Binding-site contacts:
Ligand atom C1 contacts residue TYR323 of chain 1.A at 3.7 Å (hydrophobic).
Ligand atom C23 contacts residue ALA310 of chain 1.A at 4.0 Å (hydrophobic).
Ligand atom C19 contacts residue ALA270 of chain 1.A at 4.5 Å (hydrophobic).
Ligand atom C21 contacts residue ILE313 of chain 1.A at 4.0 Å (hydrophobic).
Ligand atom C21 contacts residue GLN446 of chain 1.A at 3.3 Å.
Ligand atom C27 contacts residue VAL306 of chain 1.A at 3.3 Å (hydrophobic).
Ligand atom C20 contacts residue ILE313 of chain 1.A at 4.2 Å (hydrophobic).
Ligand atom C8 contacts residue ILE273 of chain 1.A at 4.3 Å (hydrophobic).
Ligand atom C17 contacts residue ILE313 of chain 1.A at 4.1 Å (hydrophobic).
Ligand atom C24 contacts residue ILE309 of chain 1.A at 4.0 Å (hydrophobic).
Ligand atom C26 contacts residue ILE281 of chain 1.A at 3.7 Å (hydrophobic).
Ligand atom C15 contacts residue LEU277 of chain 1.A at 4.4 Å (hydrophobic).
Ligand atom C25 contacts residue ILE309 of chain 1.A at 4.1 Å (hydrophobic).
Ligand atom C21 contacts residue ALA274 of chain 1.A at 4.2 Å (hydrophobic).
Ligand atom C24 contacts residue ILE313 of chain 1.A at 4.0 Å (hydrophobic).
Ligand atom C23 contacts residue ILE313 of chain 1.A at 4.4 Å (hydrophobic).
Ligand atom C27 contacts residue ALA310 of chain 1.A at 3.9 Å (hydrophobic).
Ligand atom C18 contacts residue ALA274 of chain 1.A at 3.7 Å (hydrophobic).
Ligand atom C19 contacts residue LEU269 of chain 1.A at 3.6 Å (hydrophobic).
Ligand atom C18 contacts residue ALA270 of chain 1.A at 4.3 Å (hydrophobic).
Ligand atom C25 contacts residue ILE281 of chain 1.A at 4.1 Å (hydrophobic).
Ligand atom C26 contacts residue ILE309 of chain 1.A at 3.8 Å (hydrophobic).
Ligand atom C11 contacts residue ALA270 of chain 1.A at 4.4 Å (hydrophobic).
Ligand atom C22 contacts residue ALA310 of chain 1.A at 4.1 Å (hydrophobic).
Ligand atom C20 contacts residue ALA274 of chain 1.A at 4.4 Å (hydrophobic).
Ligand atom C18 contacts residue ILE273 of chain 1.A at 3.6 Å (hydrophobic).
Ligand atom C22 contacts residue ILE313 of chain 1.A at 3.6 Å (hydrophobic).
Ligand atom C2 contacts residue TYR323 of chain 1.A at 3.7 Å (hydrophobic).
Ligand atom C27 contacts residue ILE309 of chain 1.A at 3.8 Å (hydrophobic).
Ligand atom C19 contacts residue ILE273 of chain 1.A at 4.1 Å (hydrophobic).
Ligand atom C12 contacts residue LEU319 of chain 1.A at 4.5 Å (hydrophobic).
Ligand atom C21 contacts residue LEU319 of chain 1.A at 3.7 Å (hydrophobic).

The small molecule below binds the protein below.
Small molecule (SMILES): CC(C)CCC[C@@H](C)[C@H]1CC[C@H]2[C@@H]3CC=C4C[C@@H](O)CC[C@]4(C)[C@H]3CC[C@]12C

Sequence of chain 1.A:
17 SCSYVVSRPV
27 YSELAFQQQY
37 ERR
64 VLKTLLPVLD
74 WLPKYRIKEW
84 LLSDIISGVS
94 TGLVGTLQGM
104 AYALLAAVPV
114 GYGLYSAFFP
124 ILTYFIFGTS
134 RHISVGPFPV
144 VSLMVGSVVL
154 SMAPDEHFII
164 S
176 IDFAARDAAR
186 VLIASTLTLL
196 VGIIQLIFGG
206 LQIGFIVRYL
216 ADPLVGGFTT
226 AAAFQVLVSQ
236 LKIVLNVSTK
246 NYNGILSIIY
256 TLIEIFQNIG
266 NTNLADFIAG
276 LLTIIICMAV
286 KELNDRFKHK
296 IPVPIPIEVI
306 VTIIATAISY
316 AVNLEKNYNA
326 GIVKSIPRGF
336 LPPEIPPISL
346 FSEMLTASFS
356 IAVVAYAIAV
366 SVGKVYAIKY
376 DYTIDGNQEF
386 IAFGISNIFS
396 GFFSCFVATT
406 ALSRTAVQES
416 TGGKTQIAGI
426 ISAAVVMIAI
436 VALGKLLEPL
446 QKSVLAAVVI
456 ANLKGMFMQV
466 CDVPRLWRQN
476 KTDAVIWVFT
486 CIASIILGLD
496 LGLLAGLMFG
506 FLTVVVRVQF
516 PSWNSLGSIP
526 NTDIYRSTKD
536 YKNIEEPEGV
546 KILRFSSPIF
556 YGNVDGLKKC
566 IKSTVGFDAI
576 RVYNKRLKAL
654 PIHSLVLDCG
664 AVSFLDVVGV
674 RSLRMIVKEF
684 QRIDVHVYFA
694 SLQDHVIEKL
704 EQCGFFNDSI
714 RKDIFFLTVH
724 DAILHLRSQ